Sequence of chain 1.Z:
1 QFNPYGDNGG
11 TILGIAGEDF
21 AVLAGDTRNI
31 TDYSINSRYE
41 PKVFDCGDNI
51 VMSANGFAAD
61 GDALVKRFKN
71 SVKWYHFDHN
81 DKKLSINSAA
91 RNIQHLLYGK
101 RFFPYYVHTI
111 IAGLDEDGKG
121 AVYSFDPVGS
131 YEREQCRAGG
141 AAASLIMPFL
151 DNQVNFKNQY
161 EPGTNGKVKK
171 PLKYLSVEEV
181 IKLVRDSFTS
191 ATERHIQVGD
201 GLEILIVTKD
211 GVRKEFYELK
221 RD

Binding-site contacts:
Ligand atom CA contacts residue THR21 of chain 1.Y at 3.9 Å.
Ligand atom C contacts residue THR1 of chain 1.Y at 1.4 Å.
Ligand atom O contacts residue GLY47 of chain 1.Y at 3.4 Å (h-bond).
Ligand atom C3 contacts residue THR1 of chain 1.Y at 2.6 Å.
Ligand atom CA contacts residue GLY47 of chain 1.Y at 3.5 Å.
Ligand atom O contacts residue THR1 of chain 1.Y at 2.3 Å (h-bond).
Ligand atom C contacts residue LYS33 of chain 1.Y at 3.8 Å.
Ligand atom C1 contacts residue THR1 of chain 1.Y at 2.5 Å.
Ligand atom C3 contacts residue ARG19 of chain 1.Y at 3.4 Å.
Ligand atom O contacts residue THR21 of chain 1.Y at 3.3 Å (h-bond).
Ligand atom C3 contacts residue TYR170 of chain 1.Y at 2.8 Å (hydrophobic).
Ligand atom CA contacts residue ARG19 of chain 1.Y at 4.0 Å.
Ligand atom CD contacts residue ASP126 of chain 1.Z at 3.5 Å.
Ligand atom O contacts residue ALA20 of chain 1.Y at 3.4 Å.
Ligand atom O contacts residue ALA49 of chain 1.Y at 3.5 Å.
Ligand atom C1 contacts residue SER131 of chain 1.Y at 3.4 Å.
Ligand atom C contacts residue MES1 of chain 1.NA at 3.9 Å.
Ligand atom N contacts residue THR21 of chain 1.Y at 2.8 Å (h-bond).
Ligand atom C3 contacts residue GLY47 of chain 1.Y at 3.9 Å.
Ligand atom O contacts residue THR1 of chain 1.Y at 3.6 Å.
Ligand atom CB contacts residue GLY47 of chain 1.Y at 3.9 Å.
Ligand atom O contacts residue THR21 of chain 1.Y at 3.5 Å (h-bond).
Ligand atom C1 contacts residue MES1 of chain 1.NA at 3.3 Å.
Ligand atom C contacts residue THR21 of chain 1.Y at 3.5 Å.
Ligand atom O contacts residue MES1 of chain 1.NA at 4.0 Å.
Ligand atom C contacts residue GLY47 of chain 1.Y at 3.8 Å.
Ligand atom CA contacts residue THR21 of chain 1.Y at 3.2 Å.
Ligand atom O contacts residue MES1 of chain 1.NA at 2.8 Å (h-bond).
Ligand atom CA contacts residue LYS33 of chain 1.Y at 3.8 Å.
Ligand atom C2 contacts residue TYR170 of chain 1.Y at 3.6 Å (hydrophobic).
Ligand atom C2 contacts residue MES1 of chain 1.NA at 3.9 Å.
Ligand atom C3 contacts residue MET45 of chain 1.Y at 4.0 Å (hydrophobic).
Ligand atom N contacts residue THR1 of chain 1.Y at 3.6 Å (h-bond).
Ligand atom CA contacts residue THR1 of chain 1.Y at 2.3 Å.
Ligand atom C3 contacts residue LYS33 of chain 1.Y at 3.8 Å.
Ligand atom N contacts residue GLY47 of chain 1.Y at 3.3 Å (h-bond).
Ligand atom CB contacts residue THR21 of chain 1.Y at 3.4 Å.
Ligand atom C2 contacts residue THR1 of chain 1.Y at 1.5 Å.
Ligand atom CH3 contacts residue ASP126 of chain 1.Z at 3.5 Å.
Ligand atom C3 contacts residue THR1 of chain 1.Y at 2.5 Å.

This protein binds this small molecule.
Small molecule (SMILES): CC(=O)N1CCC[C@H]1C(=O)N[C@@H](C)C(=O)N[C@@H](C)[C@@H](O)[C@H](C)CO

Sequence of chain 1.Y:
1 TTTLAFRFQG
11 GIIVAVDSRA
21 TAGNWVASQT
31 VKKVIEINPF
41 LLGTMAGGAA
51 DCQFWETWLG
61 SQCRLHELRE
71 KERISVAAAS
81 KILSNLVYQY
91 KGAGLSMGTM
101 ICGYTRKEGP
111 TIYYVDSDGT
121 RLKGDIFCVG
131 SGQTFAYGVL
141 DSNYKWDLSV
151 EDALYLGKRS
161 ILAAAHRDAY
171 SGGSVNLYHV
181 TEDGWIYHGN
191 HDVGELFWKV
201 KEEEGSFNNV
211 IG